Sequence of chain 1.C:
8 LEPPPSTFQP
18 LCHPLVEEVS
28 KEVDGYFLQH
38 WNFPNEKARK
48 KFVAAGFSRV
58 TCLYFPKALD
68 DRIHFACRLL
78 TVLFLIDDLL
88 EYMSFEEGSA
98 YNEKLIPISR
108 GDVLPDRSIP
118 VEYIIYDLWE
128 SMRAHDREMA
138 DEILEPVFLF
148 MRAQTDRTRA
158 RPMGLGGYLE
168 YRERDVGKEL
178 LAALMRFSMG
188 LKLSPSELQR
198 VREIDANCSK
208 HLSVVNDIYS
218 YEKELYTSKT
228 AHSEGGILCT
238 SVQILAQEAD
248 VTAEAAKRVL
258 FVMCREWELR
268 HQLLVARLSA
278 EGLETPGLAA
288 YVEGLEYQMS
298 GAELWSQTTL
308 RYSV

Binding-site contacts:
Ligand atom O2A contacts residue MG1 of chain 1.P at 2.1 Å.
Ligand atom C15 contacts residue TRP302 of chain 1.C at 3.7 Å (hydrophobic).
Ligand atom S1 contacts residue ARG169 of chain 1.C at 3.1 Å (salt-bridge).
Ligand atom O2A contacts residue ASP84 of chain 1.C at 3.1 Å (salt-bridge).
Ligand atom O1B contacts residue MG1 of chain 1.O at 1.9 Å.
Ligand atom C13 contacts residue TYR61 of chain 1.C at 3.6 Å (hydrophobic).
Ligand atom O2B contacts residue ASN213 of chain 1.C at 3.2 Å (h-bond).
Ligand atom PA contacts residue MG1 of chain 1.O at 3.2 Å.
Ligand atom C15 contacts residue ASN213 of chain 1.C at 3.4 Å.
Ligand atom C3 contacts residue PHE147 of chain 1.C at 3.6 Å (hydrophobic).
Ligand atom C14 contacts residue TYR61 of chain 1.C at 3.4 Å (hydrophobic).
Ligand atom O1A contacts residue ASN213 of chain 1.C at 2.6 Å (h-bond).
Ligand atom PB contacts residue MG1 of chain 1.O at 3.2 Å.
Ligand atom C12 contacts residue TYR61 of chain 1.C at 3.7 Å (hydrophobic).
Ligand atom O1B contacts residue LYS220 of chain 1.C at 3.2 Å (salt-bridge).
Ligand atom PB contacts residue ARG308 of chain 1.C at 3.7 Å.
Ligand atom PB contacts residue MG1 of chain 1.Q at 3.3 Å.
Ligand atom PB contacts residue TYR309 of chain 1.C at 3.5 Å.
Ligand atom C9 contacts residue PHE81 of chain 1.C at 3.3 Å (hydrophobic).
Ligand atom O1A contacts residue GLU221 of chain 1.C at 3.0 Å (salt-bridge).
Ligand atom O1B contacts residue ASP84 of chain 1.C at 3.1 Å (salt-bridge).
Ligand atom C5 contacts residue PHE147 of chain 1.C at 3.2 Å (hydrophobic).
Ligand atom PA contacts residue MG1 of chain 1.P at 3.4 Å.
Ligand atom O3A contacts residue MG1 of chain 1.O at 3.5 Å.
Ligand atom O3B contacts residue PHE81 of chain 1.C at 3.5 Å.
Ligand atom O1A contacts residue ARG169 of chain 1.C at 3.4 Å (salt-bridge).
Ligand atom O2B contacts residue TYR309 of chain 1.C at 3.4 Å (h-bond).
Ligand atom O3A contacts residue MG1 of chain 1.Q at 3.5 Å.
Ligand atom O2B contacts residue LYS220 of chain 1.C at 3.7 Å.
Ligand atom O2A contacts residue MG1 of chain 1.O at 2.1 Å.
Ligand atom O2B contacts residue GLU221 of chain 1.C at 2.9 Å (salt-bridge).
Ligand atom O2B contacts residue MG1 of chain 1.Q at 2.1 Å.
Ligand atom PA contacts residue MG1 of chain 1.Q at 3.2 Å.
Ligand atom O3B contacts residue ARG308 of chain 1.C at 2.8 Å (salt-bridge).
Ligand atom O1B contacts residue ARG308 of chain 1.C at 3.1 Å (salt-bridge).
Ligand atom O3A contacts residue ASN213 of chain 1.C at 3.6 Å.
Ligand atom C11 contacts residue TYR61 of chain 1.C at 3.7 Å (hydrophobic).
Ligand atom O2B contacts residue SER217 of chain 1.C at 3.0 Å.
Ligand atom O1A contacts residue MG1 of chain 1.Q at 1.9 Å.
Ligand atom O3B contacts residue TYR309 of chain 1.C at 2.5 Å (h-bond).

This protein binds this small molecule.
Small molecule (SMILES): CC(C)=CCC/C(C)=C/CC/C(C)=C/CS[P](=O)(O)OP(=O)(O)O